Sequence of chain 2.B:
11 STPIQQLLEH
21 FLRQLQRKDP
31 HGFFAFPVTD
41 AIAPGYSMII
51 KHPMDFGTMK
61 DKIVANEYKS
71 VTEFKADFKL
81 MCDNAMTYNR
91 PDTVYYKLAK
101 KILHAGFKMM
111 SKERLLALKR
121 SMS

Binding-site contacts:
Ligand atom C16 contacts residue VAL38 of chain 2.B at 4.1 Å (hydrophobic).
Ligand atom C2 contacts residue TYR95 of chain 2.B at 3.5 Å (hydrophobic).
Ligand atom C16 contacts residue PHE34 of chain 2.B at 3.4 Å (hydrophobic).
Ligand atom C9 contacts residue ILE42 of chain 2.B at 3.5 Å (hydrophobic).
Ligand atom O10 contacts residue ILE42 of chain 2.B at 3.7 Å.
Ligand atom C7 contacts residue ALA43 of chain 2.B at 3.8 Å (hydrophobic).
Ligand atom C2 contacts residue PHE33 of chain 2.B at 3.8 Å (hydrophobic).
Ligand atom O17 contacts residue ALA85 of chain 2.B at 3.9 Å.
Ligand atom C11 contacts residue TYR95 of chain 2.B at 3.2 Å (hydrophobic).
Ligand atom C13 contacts residue ILE42 of chain 2.B at 4.2 Å (hydrophobic).
Ligand atom C7 contacts residue TYR95 of chain 2.B at 4.0 Å (hydrophobic).
Ligand atom S5 contacts residue TYR95 of chain 2.B at 4.1 Å.
Ligand atom O17 contacts residue ASN89 of chain 2.B at 2.9 Å (h-bond).
Ligand atom C4 contacts residue TYR95 of chain 2.B at 3.7 Å (hydrophobic).
Ligand atom N3 contacts residue TYR95 of chain 2.B at 3.3 Å.
Ligand atom C6 contacts residue TYR95 of chain 2.B at 3.8 Å (hydrophobic).
Ligand atom C1 contacts residue PHE33 of chain 2.B at 3.6 Å (hydrophobic).
Ligand atom C15 contacts residue ASN89 of chain 2.B at 4.0 Å.
Ligand atom S5 contacts residue VAL38 of chain 2.B at 4.0 Å.
Ligand atom C6 contacts residue ASN89 of chain 2.B at 4.0 Å.
Ligand atom C12 contacts residue TYR95 of chain 2.B at 3.3 Å (hydrophobic).
Ligand atom C15 contacts residue VAL38 of chain 2.B at 3.7 Å (hydrophobic).
Ligand atom O17 contacts residue VAL38 of chain 2.B at 4.1 Å.
Ligand atom C8 contacts residue ILE42 of chain 2.B at 3.7 Å (hydrophobic).
Ligand atom C6 contacts residue VAL38 of chain 2.B at 4.3 Å (hydrophobic).
Ligand atom C13 contacts residue TYR95 of chain 2.B at 3.6 Å (hydrophobic).
Ligand atom C9 contacts residue TYR95 of chain 2.B at 3.6 Å (hydrophobic).
Ligand atom O10 contacts residue TYR95 of chain 2.B at 3.8 Å.
Ligand atom C15 contacts residue PHE33 of chain 2.B at 4.1 Å (hydrophobic).
Ligand atom C8 contacts residue TYR95 of chain 2.B at 4.1 Å (hydrophobic).
Ligand atom C14 contacts residue TYR95 of chain 2.B at 4.3 Å (hydrophobic).
Ligand atom C14 contacts residue PHE33 of chain 2.B at 3.5 Å (hydrophobic).
Ligand atom C16 contacts residue ALA85 of chain 2.B at 3.9 Å (hydrophobic).
Ligand atom C4 contacts residue VAL38 of chain 2.B at 4.2 Å (hydrophobic).
Ligand atom C6 contacts residue ALA43 of chain 2.B at 4.1 Å (hydrophobic).
Ligand atom C16 contacts residue PHE33 of chain 2.B at 3.7 Å (hydrophobic).
Ligand atom S5 contacts residue ASN89 of chain 2.B at 3.4 Å (h-bond).
Ligand atom C12 contacts residue ILE42 of chain 2.B at 3.6 Å (hydrophobic).
Ligand atom C14 contacts residue VAL38 of chain 2.B at 3.6 Å (hydrophobic).
Ligand atom C7 contacts residue ASN89 of chain 2.B at 4.0 Å.

A protein and the small-molecule ligand that binds it are described below.
Small molecule (SMILES): CCN1/C(=C/C(C)=O)Sc2ccc(OC)cc21